Binding-site contacts:
Ligand atom N6 contacts residue ALA43 of chain 1.A at 3.6 Å.
Ligand atom O2B contacts residue LYS24 of chain 1.A at 3.3 Å (salt-bridge).
Ligand atom N6 contacts residue GLU94 of chain 1.A at 2.9 Å (salt-bridge).
Ligand atom C3' contacts residue GLU100 of chain 1.A at 2.8 Å.
Ligand atom O2G contacts residue GLY25 of chain 1.A at 3.9 Å.
Ligand atom O4' contacts residue GLY23 of chain 1.A at 3.5 Å.
Ligand atom O4' contacts residue VAL30 of chain 1.A at 3.8 Å.
Ligand atom C6 contacts residue ALA43 of chain 1.A at 3.8 Å (hydrophobic).
Ligand atom C2 contacts residue LEU22 of chain 1.A at 4.0 Å (hydrophobic).
Ligand atom O2A contacts residue LYS45 of chain 1.A at 2.7 Å (salt-bridge).
Ligand atom C2' contacts residue GLU100 of chain 1.A at 3.0 Å.
Ligand atom N1 contacts residue PHE95 of chain 1.A at 3.6 Å.
Ligand atom C5 contacts residue LEU146 of chain 1.A at 3.8 Å (hydrophobic).
Ligand atom O2' contacts residue LEU22 of chain 1.A at 3.9 Å.
Ligand atom PA contacts residue LYS45 of chain 1.A at 4.0 Å.
Ligand atom O5' contacts residue VAL30 of chain 1.A at 3.6 Å.
Ligand atom O2G contacts residue LYS26 of chain 1.A at 3.1 Å (salt-bridge).
Ligand atom N7 contacts residue VAL30 of chain 1.A at 3.8 Å.
Ligand atom C1' contacts residue LEU22 of chain 1.A at 3.8 Å (hydrophobic).
Ligand atom PG contacts residue LYS26 of chain 1.A at 4.0 Å.
Ligand atom C2 contacts residue PHE95 of chain 1.A at 3.6 Å (hydrophobic).
Ligand atom N6 contacts residue LEU146 of chain 1.A at 3.9 Å.
Ligand atom C2 contacts residue ALA96 of chain 1.A at 3.6 Å (hydrophobic).
Ligand atom O3' contacts residue GLU100 of chain 1.A at 2.2 Å (salt-bridge).
Ligand atom O2' contacts residue GLU100 of chain 1.A at 3.2 Å (salt-bridge).
Ligand atom C4' contacts residue GLY23 of chain 1.A at 3.7 Å.
Ligand atom N1 contacts residue ALA96 of chain 1.A at 3.1 Å (h-bond).
Ligand atom N6 contacts residue LEU77 of chain 1.A at 3.6 Å.
Ligand atom C6 contacts residue LEU146 of chain 1.A at 3.7 Å (hydrophobic).
Ligand atom O3A contacts residue GLY25 of chain 1.A at 3.8 Å.
Ligand atom O2B contacts residue GLY25 of chain 1.A at 3.8 Å.
Ligand atom O4' contacts residue LEU22 of chain 1.A at 3.9 Å.
Ligand atom C5' contacts residue LYS24 of chain 1.A at 3.6 Å.
Ligand atom O1G contacts residue LYS26 of chain 1.A at 3.8 Å.
Ligand atom O1G contacts residue LYS45 of chain 1.A at 3.9 Å.
Ligand atom N3 contacts residue LEU22 of chain 1.A at 4.0 Å.
Ligand atom C6 contacts residue GLU94 of chain 1.A at 3.9 Å.
Ligand atom O1G contacts residue GLY25 of chain 1.A at 3.7 Å.
Ligand atom N1 contacts residue GLU94 of chain 1.A at 4.0 Å.
Ligand atom C8 contacts residue VAL30 of chain 1.A at 3.7 Å (hydrophobic).

This small molecule binds to this protein.
Small molecule (SMILES): Nc1ncnc2c1ncn2[C@@H]1O[C@H](CO[P](=O)(O)O[P](=O)(O)NP(=O)(O)O)[C@@H](O)[C@H]1O

Sequence of chain 1.A:
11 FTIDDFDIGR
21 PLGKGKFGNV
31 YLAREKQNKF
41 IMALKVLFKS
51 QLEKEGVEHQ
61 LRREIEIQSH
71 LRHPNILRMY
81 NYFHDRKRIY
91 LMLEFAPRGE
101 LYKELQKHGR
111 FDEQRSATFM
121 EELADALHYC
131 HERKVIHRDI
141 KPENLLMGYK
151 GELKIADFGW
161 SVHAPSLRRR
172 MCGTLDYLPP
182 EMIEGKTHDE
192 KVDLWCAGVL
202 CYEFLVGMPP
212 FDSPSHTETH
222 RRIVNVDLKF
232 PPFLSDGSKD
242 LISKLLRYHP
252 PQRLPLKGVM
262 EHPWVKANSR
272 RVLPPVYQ